Sequence of chain 1.A:
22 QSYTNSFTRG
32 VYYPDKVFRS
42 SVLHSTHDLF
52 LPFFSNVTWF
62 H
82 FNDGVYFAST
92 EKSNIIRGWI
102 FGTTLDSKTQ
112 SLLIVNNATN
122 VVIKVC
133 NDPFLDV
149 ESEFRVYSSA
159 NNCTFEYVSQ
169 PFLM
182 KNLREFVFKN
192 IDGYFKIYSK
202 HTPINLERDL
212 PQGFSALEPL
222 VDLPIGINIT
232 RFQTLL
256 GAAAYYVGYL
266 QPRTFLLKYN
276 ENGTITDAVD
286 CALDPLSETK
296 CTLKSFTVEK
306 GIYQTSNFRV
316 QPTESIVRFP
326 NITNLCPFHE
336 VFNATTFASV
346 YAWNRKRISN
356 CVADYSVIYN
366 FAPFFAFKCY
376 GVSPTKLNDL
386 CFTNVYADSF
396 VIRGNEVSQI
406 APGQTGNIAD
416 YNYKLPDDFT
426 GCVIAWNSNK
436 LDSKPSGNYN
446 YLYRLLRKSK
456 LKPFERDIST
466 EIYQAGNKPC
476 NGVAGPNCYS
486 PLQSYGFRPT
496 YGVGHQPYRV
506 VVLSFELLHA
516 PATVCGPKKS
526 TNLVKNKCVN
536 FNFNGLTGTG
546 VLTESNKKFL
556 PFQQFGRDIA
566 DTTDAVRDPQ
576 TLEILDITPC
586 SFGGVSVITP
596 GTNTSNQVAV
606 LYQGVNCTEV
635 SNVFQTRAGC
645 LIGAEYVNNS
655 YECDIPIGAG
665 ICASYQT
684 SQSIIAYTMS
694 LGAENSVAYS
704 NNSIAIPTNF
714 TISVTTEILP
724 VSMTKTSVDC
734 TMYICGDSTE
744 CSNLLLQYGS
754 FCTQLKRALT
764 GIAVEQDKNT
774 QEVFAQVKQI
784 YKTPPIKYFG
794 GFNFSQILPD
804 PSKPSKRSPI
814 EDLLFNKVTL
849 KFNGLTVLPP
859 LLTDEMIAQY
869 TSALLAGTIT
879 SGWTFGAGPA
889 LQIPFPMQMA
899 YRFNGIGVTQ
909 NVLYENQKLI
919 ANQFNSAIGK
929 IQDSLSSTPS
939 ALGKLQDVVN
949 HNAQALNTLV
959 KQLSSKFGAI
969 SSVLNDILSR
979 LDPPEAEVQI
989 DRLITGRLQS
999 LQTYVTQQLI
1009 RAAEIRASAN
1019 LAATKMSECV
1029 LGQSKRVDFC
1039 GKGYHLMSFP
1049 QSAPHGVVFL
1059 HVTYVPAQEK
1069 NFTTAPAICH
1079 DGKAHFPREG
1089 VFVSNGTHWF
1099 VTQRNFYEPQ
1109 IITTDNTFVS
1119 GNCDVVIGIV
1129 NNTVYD

The small molecule below binds the protein below.
Small molecule (SMILES): CC(=O)N[C@@H]1[C@@H](O)[C@H](O)[C@@H](CO)O[C@H]1O

Binding-site contacts:
Ligand atom C8 contacts residue GLU1067 of chain 1.A at 3.2 Å.
Ligand atom C6 contacts residue ASN1069 of chain 1.A at 4.5 Å.
Ligand atom C6 contacts residue ALA701 of chain 1.A at 3.6 Å (hydrophobic).
Ligand atom O5 contacts residue GLN890 of chain 1.C at 4.3 Å.
Ligand atom C3 contacts residue ASN1069 of chain 1.A at 3.8 Å.
Ligand atom C7 contacts residue ASN1069 of chain 1.A at 4.0 Å.
Ligand atom C1 contacts residue ASN1069 of chain 1.A at 1.4 Å.
Ligand atom O5 contacts residue ASN1069 of chain 1.A at 2.4 Å (h-bond).
Ligand atom C5 contacts residue ALA701 of chain 1.A at 4.3 Å (hydrophobic).
Ligand atom C2 contacts residue ASN1069 of chain 1.A at 2.5 Å.
Ligand atom C8 contacts residue LYS1068 of chain 1.A at 4.0 Å.
Ligand atom C4 contacts residue ASN1069 of chain 1.A at 4.2 Å.
Ligand atom O6 contacts residue ASN1069 of chain 1.A at 4.1 Å.
Ligand atom C5 contacts residue ASN1069 of chain 1.A at 3.7 Å.
Ligand atom N2 contacts residue ASN1069 of chain 1.A at 2.9 Å (h-bond).

Sequence of chain 1.C:
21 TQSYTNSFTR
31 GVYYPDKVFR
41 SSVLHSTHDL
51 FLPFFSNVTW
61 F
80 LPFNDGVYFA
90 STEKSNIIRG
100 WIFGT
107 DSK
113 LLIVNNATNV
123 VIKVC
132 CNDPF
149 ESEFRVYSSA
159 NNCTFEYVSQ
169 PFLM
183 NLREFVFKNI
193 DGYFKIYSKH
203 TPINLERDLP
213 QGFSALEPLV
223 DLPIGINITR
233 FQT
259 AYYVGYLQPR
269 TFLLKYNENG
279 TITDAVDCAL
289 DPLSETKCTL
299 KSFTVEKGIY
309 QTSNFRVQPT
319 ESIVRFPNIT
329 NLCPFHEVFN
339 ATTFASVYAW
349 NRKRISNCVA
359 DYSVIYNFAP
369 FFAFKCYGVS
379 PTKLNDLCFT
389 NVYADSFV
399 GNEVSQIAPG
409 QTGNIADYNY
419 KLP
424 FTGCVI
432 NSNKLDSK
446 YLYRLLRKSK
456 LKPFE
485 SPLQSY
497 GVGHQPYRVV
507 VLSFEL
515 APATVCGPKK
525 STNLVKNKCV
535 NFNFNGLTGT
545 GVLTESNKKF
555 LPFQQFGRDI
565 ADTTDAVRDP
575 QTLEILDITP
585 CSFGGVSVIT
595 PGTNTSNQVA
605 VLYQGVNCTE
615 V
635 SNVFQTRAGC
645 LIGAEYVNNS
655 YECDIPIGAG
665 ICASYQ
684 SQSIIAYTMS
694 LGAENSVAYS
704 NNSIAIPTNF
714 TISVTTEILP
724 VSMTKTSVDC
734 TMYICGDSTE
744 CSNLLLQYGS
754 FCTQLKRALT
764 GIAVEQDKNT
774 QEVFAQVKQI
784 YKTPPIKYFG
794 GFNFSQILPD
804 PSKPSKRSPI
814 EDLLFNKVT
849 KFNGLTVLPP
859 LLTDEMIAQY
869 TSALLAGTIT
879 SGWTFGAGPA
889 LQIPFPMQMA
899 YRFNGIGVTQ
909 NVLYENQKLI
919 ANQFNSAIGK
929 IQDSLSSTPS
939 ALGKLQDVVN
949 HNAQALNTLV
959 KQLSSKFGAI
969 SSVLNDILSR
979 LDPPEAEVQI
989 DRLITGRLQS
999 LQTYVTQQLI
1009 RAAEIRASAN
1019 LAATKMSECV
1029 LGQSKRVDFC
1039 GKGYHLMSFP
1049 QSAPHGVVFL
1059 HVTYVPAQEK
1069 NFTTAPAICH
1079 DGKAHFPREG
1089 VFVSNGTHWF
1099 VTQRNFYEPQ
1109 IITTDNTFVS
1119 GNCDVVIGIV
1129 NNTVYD